Sequence of chain 1.G:
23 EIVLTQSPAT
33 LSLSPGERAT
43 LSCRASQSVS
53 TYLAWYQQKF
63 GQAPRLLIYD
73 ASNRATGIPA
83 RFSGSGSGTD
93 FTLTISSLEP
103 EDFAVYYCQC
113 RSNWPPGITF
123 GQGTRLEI

Binding-site contacts:
Ligand atom C8 contacts residue PHE342 of chain 1.B at 3.4 Å (hydrophobic).
Ligand atom C6 contacts residue TRP116 of chain 1.G at 4.5 Å (hydrophobic).
Ligand atom C8 contacts residue PHE338 of chain 1.B at 3.8 Å (hydrophobic).
Ligand atom C3 contacts residue TRP116 of chain 1.G at 4.0 Å (hydrophobic).
Ligand atom C8 contacts residue ASN343 of chain 1.B at 4.4 Å.
Ligand atom C7 contacts residue GLY339 of chain 1.B at 4.3 Å.
Ligand atom O3 contacts residue TRP116 of chain 1.G at 2.8 Å (h-bond).
Ligand atom C3 contacts residue ASN343 of chain 1.B at 3.8 Å.
Ligand atom C1 contacts residue ASN343 of chain 1.B at 1.4 Å.
Ligand atom C4 contacts residue ASN343 of chain 1.B at 4.2 Å.
Ligand atom C8 contacts residue LEU368 of chain 1.B at 4.0 Å (hydrophobic).
Ligand atom C1 contacts residue TRP116 of chain 1.G at 3.5 Å (hydrophobic).
Ligand atom C2 contacts residue TRP116 of chain 1.G at 3.9 Å (hydrophobic).
Ligand atom C7 contacts residue VAL367 of chain 1.B at 4.3 Å (hydrophobic).
Ligand atom N2 contacts residue TRP116 of chain 1.G at 4.4 Å.
Ligand atom C2 contacts residue ASN343 of chain 1.B at 2.5 Å.
Ligand atom C7 contacts residue ASN343 of chain 1.B at 4.1 Å.
Ligand atom C4 contacts residue TRP116 of chain 1.G at 3.4 Å (hydrophobic).
Ligand atom C8 contacts residue GLY339 of chain 1.B at 4.3 Å.
Ligand atom C7 contacts residue PHE342 of chain 1.B at 4.5 Å (hydrophobic).
Ligand atom C5 contacts residue TRP116 of chain 1.G at 3.9 Å (hydrophobic).
Ligand atom C2 contacts residue TRP116 of chain 1.G at 3.6 Å (hydrophobic).
Ligand atom N2 contacts residue ASN343 of chain 1.B at 3.0 Å (h-bond).
Ligand atom O5 contacts residue ASN343 of chain 1.B at 2.3 Å (h-bond).
Ligand atom O4 contacts residue TRP116 of chain 1.G at 4.4 Å.
Ligand atom O4 contacts residue TRP116 of chain 1.G at 4.0 Å.
Ligand atom C6 contacts residue TRP116 of chain 1.G at 4.5 Å (hydrophobic).
Ligand atom C3 contacts residue TRP116 of chain 1.G at 3.4 Å (hydrophobic).
Ligand atom O5 contacts residue TRP116 of chain 1.G at 4.1 Å.
Ligand atom O7 contacts residue VAL367 of chain 1.B at 3.5 Å.
Ligand atom O3 contacts residue VAL367 of chain 1.B at 3.7 Å.
Ligand atom C5 contacts residue ASN343 of chain 1.B at 3.6 Å.

A protein and the small-molecule ligand that binds it are described below.
Small molecule (SMILES): CC(=O)N[C@H]1[C@H](O[C@H]2[C@H](O)[C@@H](NC(C)=O)CO[C@@H]2CO)O[C@H](CO)[C@@H](O[C@@H]2O[C@H](CO)[C@@H](O)[C@H](O)[C@@H]2O)[C@@H]1O

Sequence of chain 1.B:
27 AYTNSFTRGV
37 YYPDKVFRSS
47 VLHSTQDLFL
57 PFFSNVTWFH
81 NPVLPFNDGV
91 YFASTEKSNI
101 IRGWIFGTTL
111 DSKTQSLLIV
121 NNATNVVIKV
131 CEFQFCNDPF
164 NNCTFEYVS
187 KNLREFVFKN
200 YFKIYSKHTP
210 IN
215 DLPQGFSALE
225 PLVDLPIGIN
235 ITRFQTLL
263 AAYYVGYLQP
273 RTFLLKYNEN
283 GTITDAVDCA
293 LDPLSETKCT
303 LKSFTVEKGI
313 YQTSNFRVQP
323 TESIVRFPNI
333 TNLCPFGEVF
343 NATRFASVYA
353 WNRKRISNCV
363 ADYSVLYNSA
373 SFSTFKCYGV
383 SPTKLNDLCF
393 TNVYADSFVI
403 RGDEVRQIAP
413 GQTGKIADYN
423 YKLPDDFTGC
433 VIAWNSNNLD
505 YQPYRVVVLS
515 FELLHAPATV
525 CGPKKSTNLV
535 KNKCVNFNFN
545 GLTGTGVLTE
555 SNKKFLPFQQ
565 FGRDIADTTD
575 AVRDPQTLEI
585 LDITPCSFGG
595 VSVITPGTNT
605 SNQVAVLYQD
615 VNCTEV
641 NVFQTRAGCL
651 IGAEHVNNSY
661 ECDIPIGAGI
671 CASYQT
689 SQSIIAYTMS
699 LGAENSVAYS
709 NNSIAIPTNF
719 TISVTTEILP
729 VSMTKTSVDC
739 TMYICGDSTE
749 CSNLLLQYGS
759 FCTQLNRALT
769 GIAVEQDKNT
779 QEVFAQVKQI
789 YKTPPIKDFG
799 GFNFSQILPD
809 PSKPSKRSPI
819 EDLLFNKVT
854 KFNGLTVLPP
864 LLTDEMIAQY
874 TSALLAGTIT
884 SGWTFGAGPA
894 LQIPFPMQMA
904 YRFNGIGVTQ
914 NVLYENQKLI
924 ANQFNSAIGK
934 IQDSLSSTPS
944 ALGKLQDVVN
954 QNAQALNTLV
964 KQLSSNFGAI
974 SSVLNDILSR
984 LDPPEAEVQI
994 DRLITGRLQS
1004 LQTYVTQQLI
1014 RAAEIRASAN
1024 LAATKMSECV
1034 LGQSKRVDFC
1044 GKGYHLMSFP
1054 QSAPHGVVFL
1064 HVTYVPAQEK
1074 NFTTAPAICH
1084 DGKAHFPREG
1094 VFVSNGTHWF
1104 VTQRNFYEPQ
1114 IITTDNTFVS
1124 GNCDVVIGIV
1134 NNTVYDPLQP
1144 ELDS